Sequence of chain 1.A:
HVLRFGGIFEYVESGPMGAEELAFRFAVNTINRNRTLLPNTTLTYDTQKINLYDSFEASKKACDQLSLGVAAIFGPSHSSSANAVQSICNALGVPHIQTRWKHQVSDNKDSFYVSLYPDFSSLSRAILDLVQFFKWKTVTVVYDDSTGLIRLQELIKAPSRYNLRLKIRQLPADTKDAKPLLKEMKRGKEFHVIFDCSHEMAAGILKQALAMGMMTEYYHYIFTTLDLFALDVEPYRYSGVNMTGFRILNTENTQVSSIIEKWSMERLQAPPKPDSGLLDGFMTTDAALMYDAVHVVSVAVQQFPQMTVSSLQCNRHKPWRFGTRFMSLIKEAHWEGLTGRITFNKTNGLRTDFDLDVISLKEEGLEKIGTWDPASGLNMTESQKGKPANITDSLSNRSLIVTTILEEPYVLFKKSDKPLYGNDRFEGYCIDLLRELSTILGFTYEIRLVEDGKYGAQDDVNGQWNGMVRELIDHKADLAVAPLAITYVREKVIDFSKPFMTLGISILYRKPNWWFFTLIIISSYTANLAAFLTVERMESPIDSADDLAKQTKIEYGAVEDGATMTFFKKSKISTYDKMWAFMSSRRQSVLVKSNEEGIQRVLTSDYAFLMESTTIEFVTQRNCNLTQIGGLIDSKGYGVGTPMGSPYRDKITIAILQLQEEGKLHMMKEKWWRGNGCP

A protein and the small-molecule ligand that binds it are described below.
Small molecule (SMILES): CC(=O)N[C@H]1[C@H](O[C@H]2[C@H](O)[C@@H](NC(C)=O)CO[C@@H]2CO)O[C@H](CO)[C@@H](O[C@@H]2O[C@H](CO[C@H]3O[C@H](CO)[C@@H](O)[C@H](O)[C@@H]3O)[C@@H](O)[C@H](O[C@H]3O[C@H](CO)[C@@H](O)[C@H](O)[C@@H]3O)[C@@H]2O)[C@@H]1O

Binding-site contacts:
Ligand atom C5 contacts residue ASN430 of chain 1.A at 3.6 Å.
Ligand atom C5 contacts residue TYR271 of chain 1.A at 3.7 Å (hydrophobic).
Ligand atom O5 contacts residue TYR271 of chain 1.A at 3.6 Å.
Ligand atom C1 contacts residue TYR271 of chain 1.A at 3.6 Å (hydrophobic).
Ligand atom C1 contacts residue ASN430 of chain 1.A at 1.4 Å.
Ligand atom O7 contacts residue ASN430 of chain 1.A at 4.3 Å.
Ligand atom N2 contacts residue ASN430 of chain 1.A at 2.9 Å (h-bond).
Ligand atom C4 contacts residue ASN430 of chain 1.A at 4.3 Å.
Ligand atom O6 contacts residue SER429 of chain 1.A at 4.4 Å.
Ligand atom O5 contacts residue ASN430 of chain 1.A at 2.4 Å (h-bond).
Ligand atom O5 contacts residue SER429 of chain 1.A at 4.1 Å.
Ligand atom O4 contacts residue TYR271 of chain 1.A at 3.4 Å.
Ligand atom C7 contacts residue ASN430 of chain 1.A at 3.9 Å.
Ligand atom C3 contacts residue ASN430 of chain 1.A at 3.8 Å.
Ligand atom C6 contacts residue TYR271 of chain 1.A at 4.3 Å (hydrophobic).
Ligand atom C8 contacts residue TYR271 of chain 1.A at 4.5 Å (hydrophobic).
Ligand atom C2 contacts residue ASN430 of chain 1.A at 2.6 Å.
Ligand atom C3 contacts residue TYR271 of chain 1.A at 4.5 Å (hydrophobic).